This small molecule binds to this protein.
Small molecule (SMILES): NC(=O)CC[C@H](N)C(=O)O

Sequence of chain 3.A:
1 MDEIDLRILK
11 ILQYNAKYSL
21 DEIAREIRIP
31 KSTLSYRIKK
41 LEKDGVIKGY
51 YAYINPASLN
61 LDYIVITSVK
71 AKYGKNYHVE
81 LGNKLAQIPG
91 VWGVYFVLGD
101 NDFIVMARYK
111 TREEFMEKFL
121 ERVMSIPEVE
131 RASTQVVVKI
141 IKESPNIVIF

Binding-site contacts:
Ligand atom CD contacts residue LYS31 of chain 3.A at 3.2 Å.
Ligand atom NE2 contacts residue ASP21 of chain 3.A at 3.6 Å (salt-bridge).
Ligand atom N contacts residue SER32 of chain 3.A at 4.2 Å.
Ligand atom CB contacts residue LYS31 of chain 3.A at 4.0 Å.
Ligand atom CA contacts residue SER32 of chain 3.A at 3.8 Å.
Ligand atom CG contacts residue PRO30 of chain 3.A at 3.9 Å (hydrophobic).
Ligand atom OE1 contacts residue PRO30 of chain 3.A at 4.1 Å.
Ligand atom OXT contacts residue LYS31 of chain 3.A at 3.4 Å.
Ligand atom OE1 contacts residue ILE29 of chain 3.A at 3.5 Å (h-bond).
Ligand atom OE1 contacts residue ALA24 of chain 3.A at 3.9 Å.
Ligand atom C contacts residue SER32 of chain 3.A at 3.7 Å.
Ligand atom OXT contacts residue SER32 of chain 3.A at 3.9 Å.
Ligand atom NE2 contacts residue LYS31 of chain 3.A at 3.0 Å.
Ligand atom OE1 contacts residue LYS31 of chain 3.A at 3.3 Å (salt-bridge).
Ligand atom CG contacts residue LYS31 of chain 3.A at 3.5 Å.
Ligand atom CD contacts residue PRO30 of chain 3.A at 4.2 Å (hydrophobic).
Ligand atom CA contacts residue LYS31 of chain 3.A at 4.0 Å.
Ligand atom CD contacts residue ILE29 of chain 3.A at 4.4 Å (hydrophobic).
Ligand atom CA contacts residue PRO30 of chain 3.A at 4.4 Å (hydrophobic).
Ligand atom O contacts residue SER32 of chain 3.A at 3.2 Å.